Sequence of chain 1.A:
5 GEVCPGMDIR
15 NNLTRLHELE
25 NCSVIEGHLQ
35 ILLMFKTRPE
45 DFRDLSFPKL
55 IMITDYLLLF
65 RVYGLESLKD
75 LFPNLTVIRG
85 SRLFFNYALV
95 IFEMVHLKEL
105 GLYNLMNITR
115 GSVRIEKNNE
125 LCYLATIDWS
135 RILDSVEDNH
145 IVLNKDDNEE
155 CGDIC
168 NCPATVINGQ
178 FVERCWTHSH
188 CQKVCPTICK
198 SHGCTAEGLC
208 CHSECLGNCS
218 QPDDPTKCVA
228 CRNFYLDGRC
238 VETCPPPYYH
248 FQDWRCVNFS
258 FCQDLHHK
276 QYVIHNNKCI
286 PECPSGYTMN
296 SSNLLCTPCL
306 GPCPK

This small molecule binds to this protein.
Small molecule (SMILES): CC(=O)N[C@@H]1[C@@H](O)[C@H](O)[C@@H](CO)O[C@H]1O

Binding-site contacts:
Ligand atom C8 contacts residue HIS21 of chain 1.A at 3.6 Å.
Ligand atom O7 contacts residue ASN25 of chain 1.A at 3.2 Å (h-bond).
Ligand atom C8 contacts residue GLU22 of chain 1.A at 3.7 Å.
Ligand atom C2 contacts residue ASN25 of chain 1.A at 2.3 Å.
Ligand atom C8 contacts residue GLU24 of chain 1.A at 3.5 Å.
Ligand atom C4 contacts residue ASN25 of chain 1.A at 4.2 Å.
Ligand atom C7 contacts residue ASN25 of chain 1.A at 3.1 Å.
Ligand atom C1 contacts residue GLU24 of chain 1.A at 3.5 Å.
Ligand atom O5 contacts residue ASN25 of chain 1.A at 2.4 Å (h-bond).
Ligand atom N2 contacts residue ASN25 of chain 1.A at 2.7 Å (h-bond).
Ligand atom C1 contacts residue ASN25 of chain 1.A at 1.4 Å.
Ligand atom C3 contacts residue GLU24 of chain 1.A at 3.4 Å.
Ligand atom C3 contacts residue ASN25 of chain 1.A at 3.7 Å.
Ligand atom C8 contacts residue ASN25 of chain 1.A at 4.3 Å.
Ligand atom O3 contacts residue GLU24 of chain 1.A at 4.1 Å.
Ligand atom C7 contacts residue GLU24 of chain 1.A at 3.8 Å.
Ligand atom C5 contacts residue ASN25 of chain 1.A at 3.7 Å.
Ligand atom N2 contacts residue GLU24 of chain 1.A at 3.0 Å (salt-bridge).
Ligand atom C2 contacts residue GLU24 of chain 1.A at 3.4 Å.